Binding-site contacts:
Ligand atom O5 contacts residue ASN12 of chain 56.G at 2.7 Å (h-bond).
Ligand atom C7 contacts residue ASN12 of chain 56.G at 3.9 Å.
Ligand atom N2 contacts residue ASN12 of chain 56.G at 3.8 Å.
Ligand atom C5 contacts residue ASN12 of chain 56.G at 4.1 Å.
Ligand atom C2 contacts residue ASN12 of chain 56.G at 3.3 Å.
Ligand atom O7 contacts residue ASN12 of chain 56.G at 3.6 Å.
Ligand atom C1 contacts residue ASN12 of chain 56.G at 2.2 Å.

Sequence of chain 56.G:
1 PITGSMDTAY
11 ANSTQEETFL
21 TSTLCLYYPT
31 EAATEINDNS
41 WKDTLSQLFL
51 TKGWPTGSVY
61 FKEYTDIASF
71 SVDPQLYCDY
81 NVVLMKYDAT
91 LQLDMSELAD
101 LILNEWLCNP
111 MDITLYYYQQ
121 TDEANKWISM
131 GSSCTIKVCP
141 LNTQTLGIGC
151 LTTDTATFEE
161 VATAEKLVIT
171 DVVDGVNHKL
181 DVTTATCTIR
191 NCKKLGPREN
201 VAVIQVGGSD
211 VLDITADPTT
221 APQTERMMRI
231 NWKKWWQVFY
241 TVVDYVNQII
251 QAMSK

The protein below binds the small molecule below.
Small molecule (SMILES): CC(=O)N[C@H]1[C@H](O[C@H]2[C@H](O)[C@@H](NC(C)=O)CO[C@@H]2CO)O[C@H](CO)[C@@H](O)[C@@H]1O